A small-molecule ligand and the protein it binds are described below.
Small molecule (SMILES): Cc1[nH]c(=O)nc(-c2ccccc2)c1[N+](=O)[O-]

Sequence of chain 1.B:
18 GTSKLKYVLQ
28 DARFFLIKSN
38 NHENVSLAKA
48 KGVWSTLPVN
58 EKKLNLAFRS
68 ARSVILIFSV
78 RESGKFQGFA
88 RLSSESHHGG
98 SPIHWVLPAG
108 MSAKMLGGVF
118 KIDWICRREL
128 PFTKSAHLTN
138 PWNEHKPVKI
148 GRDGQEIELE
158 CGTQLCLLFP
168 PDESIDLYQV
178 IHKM

Binding-site contacts:
Ligand atom C04 contacts residue LEU113 of chain 1.B at 4.0 Å (hydrophobic).
Ligand atom C12 contacts residue MET108 of chain 1.B at 3.3 Å (hydrophobic).
Ligand atom C06 contacts residue THR53 of chain 1.B at 3.9 Å.
Ligand atom O17 contacts residue PRO105 of chain 1.B at 3.1 Å.
Ligand atom O07 contacts residue SER52 of chain 1.B at 3.5 Å (h-bond).
Ligand atom O17 contacts residue LEU104 of chain 1.B at 3.8 Å.
Ligand atom O07 contacts residue LEU54 of chain 1.B at 3.5 Å (h-bond).
Ligand atom N15 contacts residue ASN41 of chain 1.B at 3.6 Å.
Ligand atom C01 contacts residue ASN41 of chain 1.B at 3.9 Å.
Ligand atom C12 contacts residue MET112 of chain 1.B at 4.0 Å (hydrophobic).
Ligand atom O16 contacts residue LEU104 of chain 1.B at 3.3 Å.
Ligand atom O07 contacts residue ASP150 of chain 1.B at 3.4 Å (salt-bridge).
Ligand atom C14 contacts residue PRO105 of chain 1.B at 3.5 Å (hydrophobic).
Ligand atom C13 contacts residue PRO105 of chain 1.B at 3.6 Å (hydrophobic).
Ligand atom N08 contacts residue TRP51 of chain 1.B at 3.4 Å.
Ligand atom C09 contacts residue PRO105 of chain 1.B at 4.0 Å (hydrophobic).
Ligand atom C11 contacts residue SER109 of chain 1.B at 4.0 Å.
Ligand atom C01 contacts residue TRP102 of chain 1.B at 3.8 Å (hydrophobic).
Ligand atom C02 contacts residue SER52 of chain 1.B at 3.5 Å.
Ligand atom O16 contacts residue TRP102 of chain 1.B at 3.0 Å.
Ligand atom C01 contacts residue TRP51 of chain 1.B at 3.4 Å (hydrophobic).
Ligand atom O16 contacts residue ASN41 of chain 1.B at 3.5 Å (h-bond).
Ligand atom C12 contacts residue PRO105 of chain 1.B at 4.0 Å (hydrophobic).
Ligand atom C10 contacts residue LEU113 of chain 1.B at 3.7 Å (hydrophobic).
Ligand atom O17 contacts residue ASN41 of chain 1.B at 3.4 Å (h-bond).
Ligand atom N08 contacts residue SER52 of chain 1.B at 2.8 Å (h-bond).
Ligand atom C02 contacts residue TRP51 of chain 1.B at 3.9 Å (hydrophobic).
Ligand atom N15 contacts residue LEU104 of chain 1.B at 3.9 Å.
Ligand atom C06 contacts residue LEU113 of chain 1.B at 3.8 Å (hydrophobic).
Ligand atom C13 contacts residue MET108 of chain 1.B at 3.4 Å (hydrophobic).
Ligand atom C01 contacts residue SER52 of chain 1.B at 3.8 Å.
Ligand atom O17 contacts residue VAL103 of chain 1.B at 3.6 Å (h-bond).
Ligand atom C11 contacts residue LEU104 of chain 1.B at 4.2 Å (hydrophobic).
Ligand atom N05 contacts residue LEU113 of chain 1.B at 3.8 Å.
Ligand atom O07 contacts residue THR53 of chain 1.B at 3.1 Å.
Ligand atom C06 contacts residue SER52 of chain 1.B at 3.4 Å.
Ligand atom N08 contacts residue LEU113 of chain 1.B at 4.0 Å.
Ligand atom C03 contacts residue LEU113 of chain 1.B at 4.1 Å (hydrophobic).
Ligand atom C11 contacts residue MET108 of chain 1.B at 4.0 Å (hydrophobic).
Ligand atom N15 contacts residue PRO105 of chain 1.B at 4.2 Å.